A protein and the small-molecule ligand that binds it are described below.
Small molecule (SMILES): CC(=O)N[C@@H]1[C@@H](O)[C@H](O)[C@@H](CO)O[C@H]1O

Binding-site contacts:
Ligand atom N2 contacts residue ASN259 of chain 18.I at 3.0 Å (h-bond).
Ligand atom C4 contacts residue LYS115 of chain 18.H at 4.5 Å.
Ligand atom O5 contacts residue THR116 of chain 18.H at 4.3 Å.
Ligand atom C5 contacts residue ASN259 of chain 18.I at 3.6 Å.
Ligand atom C2 contacts residue ASN259 of chain 18.I at 2.4 Å.
Ligand atom O7 contacts residue LYS181 of chain 18.H at 4.1 Å.
Ligand atom C4 contacts residue ASN259 of chain 18.I at 4.1 Å.
Ligand atom C6 contacts residue LYS115 of chain 18.H at 4.3 Å.
Ligand atom C8 contacts residue GLU198 of chain 18.B at 4.1 Å.
Ligand atom O6 contacts residue LYS115 of chain 18.H at 3.7 Å.
Ligand atom O6 contacts residue THR116 of chain 18.H at 3.5 Å.
Ligand atom C3 contacts residue ASN259 of chain 18.I at 3.8 Å.
Ligand atom C1 contacts residue ASN259 of chain 18.I at 1.4 Å.
Ligand atom C8 contacts residue ASN259 of chain 18.I at 4.4 Å.
Ligand atom O7 contacts residue ASN259 of chain 18.I at 2.8 Å (h-bond).
Ligand atom O6 contacts residue ASN259 of chain 18.I at 4.5 Å.
Ligand atom O5 contacts residue ASN259 of chain 18.I at 2.3 Å (h-bond).
Ligand atom C7 contacts residue ASN259 of chain 18.I at 3.1 Å.

Sequence of chain 18.B:
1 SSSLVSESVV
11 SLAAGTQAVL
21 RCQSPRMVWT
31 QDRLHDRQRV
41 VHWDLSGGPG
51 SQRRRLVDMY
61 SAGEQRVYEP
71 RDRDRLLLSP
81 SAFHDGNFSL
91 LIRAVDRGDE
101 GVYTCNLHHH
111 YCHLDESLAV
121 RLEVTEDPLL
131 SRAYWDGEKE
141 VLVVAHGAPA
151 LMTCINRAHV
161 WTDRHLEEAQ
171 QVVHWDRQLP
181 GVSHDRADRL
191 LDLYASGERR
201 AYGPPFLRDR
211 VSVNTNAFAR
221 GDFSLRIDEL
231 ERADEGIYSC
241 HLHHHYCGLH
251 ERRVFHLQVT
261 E

Sequence of chain 18.I:
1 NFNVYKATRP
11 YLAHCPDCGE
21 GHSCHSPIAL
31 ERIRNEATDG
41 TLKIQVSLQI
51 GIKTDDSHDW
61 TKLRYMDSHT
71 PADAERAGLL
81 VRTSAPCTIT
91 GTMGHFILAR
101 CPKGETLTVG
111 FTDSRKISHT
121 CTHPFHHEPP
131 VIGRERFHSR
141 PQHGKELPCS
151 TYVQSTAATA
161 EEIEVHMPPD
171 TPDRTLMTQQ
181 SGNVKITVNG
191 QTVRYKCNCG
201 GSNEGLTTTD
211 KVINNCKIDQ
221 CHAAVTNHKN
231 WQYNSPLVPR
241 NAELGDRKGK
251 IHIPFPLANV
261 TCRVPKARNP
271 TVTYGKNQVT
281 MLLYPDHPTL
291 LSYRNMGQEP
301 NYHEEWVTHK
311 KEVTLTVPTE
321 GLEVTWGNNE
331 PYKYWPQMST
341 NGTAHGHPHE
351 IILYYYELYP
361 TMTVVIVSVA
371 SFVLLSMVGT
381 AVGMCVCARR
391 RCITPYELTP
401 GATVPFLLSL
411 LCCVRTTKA

Sequence of chain 18.H:
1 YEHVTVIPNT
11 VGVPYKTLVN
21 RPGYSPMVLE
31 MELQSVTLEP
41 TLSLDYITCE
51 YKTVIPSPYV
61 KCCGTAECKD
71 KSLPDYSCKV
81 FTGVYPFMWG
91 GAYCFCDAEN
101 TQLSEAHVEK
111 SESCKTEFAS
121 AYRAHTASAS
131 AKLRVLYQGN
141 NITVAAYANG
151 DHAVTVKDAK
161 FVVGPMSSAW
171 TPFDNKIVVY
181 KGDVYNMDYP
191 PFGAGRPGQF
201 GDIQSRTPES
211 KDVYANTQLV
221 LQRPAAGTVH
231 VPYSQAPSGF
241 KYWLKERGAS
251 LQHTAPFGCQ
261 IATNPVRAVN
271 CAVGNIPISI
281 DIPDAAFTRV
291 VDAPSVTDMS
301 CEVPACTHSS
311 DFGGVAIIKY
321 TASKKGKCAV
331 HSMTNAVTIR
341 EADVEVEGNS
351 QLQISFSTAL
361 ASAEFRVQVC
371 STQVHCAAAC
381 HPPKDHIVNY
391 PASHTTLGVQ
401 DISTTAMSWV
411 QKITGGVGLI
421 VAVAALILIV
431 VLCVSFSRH